This protein binds this small molecule.
Small molecule (SMILES): Nc1ncnc2c1ncn2[C@H]1C[C@H](O)[C@@H](COP(=O)(O)O)O1

Binding-site contacts:
Ligand atom O4' contacts residue HIS630 of chain 2.Q at 4.4 Å.
Ligand atom C2' contacts residue PRO419 of chain 2.Q at 4.0 Å (hydrophobic).
Ligand atom O2P contacts residue HIS628 of chain 2.Q at 4.3 Å.
Ligand atom C5 contacts residue SER632 of chain 2.Q at 4.3 Å.
Ligand atom C1' contacts residue HIS630 of chain 2.Q at 4.0 Å.
Ligand atom N6 contacts residue VAL418 of chain 2.Q at 3.6 Å.
Ligand atom N6 contacts residue SER632 of chain 2.Q at 3.9 Å.
Ligand atom C6 contacts residue SER632 of chain 2.Q at 4.3 Å.
Ligand atom N3 contacts residue PRO419 of chain 2.Q at 4.3 Å.
Ligand atom N7 contacts residue SER632 of chain 2.Q at 3.8 Å.
Ligand atom C2 contacts residue PRO419 of chain 2.Q at 4.4 Å (hydrophobic).
Ligand atom O5' contacts residue PHE629 of chain 2.Q at 4.2 Å.
Ligand atom N7 contacts residue ASP609 of chain 2.Q at 4.5 Å.
Ligand atom N9 contacts residue PRO419 of chain 2.Q at 4.2 Å.
Ligand atom N6 contacts residue GLY637 of chain 2.Q at 4.0 Å.
Ligand atom N6 contacts residue GLY639 of chain 2.Q at 2.8 Å (h-bond).
Ligand atom N1 contacts residue VAL418 of chain 2.Q at 3.8 Å.
Ligand atom C6 contacts residue PRO419 of chain 2.Q at 4.4 Å (hydrophobic).
Ligand atom O2P contacts residue PRO631 of chain 2.Q at 3.8 Å.
Ligand atom C8 contacts residue PRO419 of chain 2.Q at 4.3 Å (hydrophobic).
Ligand atom C8 contacts residue HIS630 of chain 2.Q at 3.4 Å.
Ligand atom C2 contacts residue GLY639 of chain 2.Q at 3.7 Å.
Ligand atom N1 contacts residue GLY639 of chain 2.Q at 2.9 Å (h-bond).
Ligand atom O4' contacts residue PRO631 of chain 2.Q at 3.8 Å.
Ligand atom O2P contacts residue PHE629 of chain 2.Q at 4.0 Å.
Ligand atom C5 contacts residue PRO631 of chain 2.Q at 4.4 Å (hydrophobic).
Ligand atom N1 contacts residue ILE622 of chain 2.Q at 4.4 Å.
Ligand atom N6 contacts residue PRO633 of chain 2.Q at 4.2 Å.
Ligand atom O5' contacts residue PRO631 of chain 2.Q at 4.1 Å.
Ligand atom C4 contacts residue PRO419 of chain 2.Q at 4.2 Å (hydrophobic).
Ligand atom C6 contacts residue PRO631 of chain 2.Q at 4.0 Å (hydrophobic).
Ligand atom N9 contacts residue HIS630 of chain 2.Q at 4.2 Å.
Ligand atom N1 contacts residue PRO631 of chain 2.Q at 4.2 Å.
Ligand atom C6 contacts residue VAL418 of chain 2.Q at 3.8 Å (hydrophobic).
Ligand atom N6 contacts residue PHE638 of chain 2.Q at 3.8 Å.
Ligand atom C6 contacts residue GLY639 of chain 2.Q at 3.7 Å.
Ligand atom N7 contacts residue PRO419 of chain 2.Q at 4.4 Å.
Ligand atom N7 contacts residue HIS630 of chain 2.Q at 4.1 Å.
Ligand atom C5 contacts residue PRO419 of chain 2.Q at 4.2 Å (hydrophobic).
Ligand atom N6 contacts residue PRO631 of chain 2.Q at 3.9 Å.

Sequence of chain 2.Q:
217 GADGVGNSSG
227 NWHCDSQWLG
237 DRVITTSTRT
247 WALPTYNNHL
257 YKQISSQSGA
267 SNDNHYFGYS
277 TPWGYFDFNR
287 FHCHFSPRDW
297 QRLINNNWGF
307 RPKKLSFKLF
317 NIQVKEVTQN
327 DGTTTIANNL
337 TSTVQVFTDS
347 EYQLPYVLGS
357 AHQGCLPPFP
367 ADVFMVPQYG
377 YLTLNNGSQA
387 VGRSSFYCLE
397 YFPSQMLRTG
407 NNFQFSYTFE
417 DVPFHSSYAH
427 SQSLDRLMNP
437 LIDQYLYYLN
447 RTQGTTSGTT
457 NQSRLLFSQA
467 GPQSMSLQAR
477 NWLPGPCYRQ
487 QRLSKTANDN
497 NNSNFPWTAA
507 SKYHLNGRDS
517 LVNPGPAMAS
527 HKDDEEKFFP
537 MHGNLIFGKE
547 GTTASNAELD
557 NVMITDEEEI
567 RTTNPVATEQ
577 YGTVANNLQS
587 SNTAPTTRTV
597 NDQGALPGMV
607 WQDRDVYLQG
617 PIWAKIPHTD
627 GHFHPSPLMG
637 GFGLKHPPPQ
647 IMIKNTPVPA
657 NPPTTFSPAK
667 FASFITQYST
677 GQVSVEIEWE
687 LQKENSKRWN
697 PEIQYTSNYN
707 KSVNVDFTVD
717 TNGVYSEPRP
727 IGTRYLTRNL